Binding-site contacts:
Ligand atom N1 contacts residue TRP607 of chain 2.J at 4.5 Å.
Ligand atom C2 contacts residue HIS630 of chain 2.J at 3.2 Å.
Ligand atom N3 contacts residue HIS630 of chain 2.J at 2.6 Å (h-bond).
Ligand atom N4 contacts residue PRO631 of chain 2.J at 4.4 Å.
Ligand atom N4 contacts residue HIS630 of chain 2.J at 3.0 Å.
Ligand atom C5 contacts residue PHE629 of chain 2.J at 4.0 Å (hydrophobic).
Ligand atom N4 contacts residue PHE629 of chain 2.J at 4.4 Å.
Ligand atom C4 contacts residue HIS630 of chain 2.J at 3.2 Å.
Ligand atom N1 contacts residue HIS630 of chain 2.J at 4.2 Å.
Ligand atom C5 contacts residue HIS630 of chain 2.J at 4.3 Å.
Ligand atom O2 contacts residue HIS630 of chain 2.J at 3.5 Å.

Sequence of chain 2.J:
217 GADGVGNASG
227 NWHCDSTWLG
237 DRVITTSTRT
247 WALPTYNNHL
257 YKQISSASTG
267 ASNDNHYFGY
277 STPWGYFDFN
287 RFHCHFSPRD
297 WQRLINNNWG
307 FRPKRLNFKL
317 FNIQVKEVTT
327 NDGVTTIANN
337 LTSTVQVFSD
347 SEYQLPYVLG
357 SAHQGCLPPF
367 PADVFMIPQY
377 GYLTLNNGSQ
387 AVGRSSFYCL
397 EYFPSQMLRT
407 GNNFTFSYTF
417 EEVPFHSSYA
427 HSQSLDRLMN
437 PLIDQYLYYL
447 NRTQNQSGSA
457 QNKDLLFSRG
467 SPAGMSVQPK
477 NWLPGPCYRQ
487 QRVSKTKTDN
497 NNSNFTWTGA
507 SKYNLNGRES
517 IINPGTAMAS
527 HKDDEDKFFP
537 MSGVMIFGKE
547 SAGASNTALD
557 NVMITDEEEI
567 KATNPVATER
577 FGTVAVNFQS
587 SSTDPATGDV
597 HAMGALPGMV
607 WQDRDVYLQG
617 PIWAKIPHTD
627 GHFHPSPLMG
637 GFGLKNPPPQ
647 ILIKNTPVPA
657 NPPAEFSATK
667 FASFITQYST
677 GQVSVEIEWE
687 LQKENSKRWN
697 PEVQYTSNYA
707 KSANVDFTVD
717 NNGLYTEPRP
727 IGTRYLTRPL

A small-molecule ligand and the protein it binds are described below.
Small molecule (SMILES): Nc1ccnc(=O)[nH]1